Sequence of chain 1.A:
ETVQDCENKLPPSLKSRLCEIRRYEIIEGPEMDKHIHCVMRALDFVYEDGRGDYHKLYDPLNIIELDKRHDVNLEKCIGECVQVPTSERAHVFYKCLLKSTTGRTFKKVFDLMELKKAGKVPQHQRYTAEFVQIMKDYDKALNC

Binding-site contacts:
Ligand atom NE1 contacts residue PHE111 of chain 1.A at 4.0 Å.
Ligand atom CG contacts residue PHE111 of chain 1.A at 3.5 Å (hydrophobic).
Ligand atom CZ2 contacts residue ILE22 of chain 1.A at 3.6 Å (hydrophobic).
Ligand atom CB contacts residue GLU115 of chain 1.A at 3.6 Å.
Ligand atom CA contacts residue GLU115 of chain 1.A at 3.6 Å.
Ligand atom CA contacts residue TYR25 of chain 1.A at 3.4 Å (hydrophobic).
Ligand atom CD2 contacts residue ARG23 of chain 1.A at 4.1 Å.
Ligand atom CZ3 contacts residue HIS36 of chain 1.A at 3.7 Å.
Ligand atom CE3 contacts residue VAL4 of chain 1.A at 4.1 Å (hydrophobic).
Ligand atom NE1 contacts residue TYR25 of chain 1.A at 3.6 Å.
Ligand atom CZ3 contacts residue VAL40 of chain 1.A at 3.7 Å (hydrophobic).
Ligand atom CZ2 contacts residue ILE37 of chain 1.A at 3.6 Å (hydrophobic).
Ligand atom CD1 contacts residue ILE22 of chain 1.A at 3.6 Å (hydrophobic).
Ligand atom CD2 contacts residue PHE111 of chain 1.A at 3.7 Å (hydrophobic).
Ligand atom CH2 contacts residue VAL40 of chain 1.A at 3.7 Å (hydrophobic).
Ligand atom CA contacts residue PHE111 of chain 1.A at 3.9 Å (hydrophobic).
Ligand atom CD1 contacts residue ARG23 of chain 1.A at 3.8 Å.
Ligand atom N1 contacts residue ASP112 of chain 1.A at 2.9 Å (salt-bridge).
Ligand atom CE3 contacts residue ARG23 of chain 1.A at 3.9 Å.
Ligand atom CE2 contacts residue ILE22 of chain 1.A at 3.6 Å (hydrophobic).
Ligand atom CE2 contacts residue PHE111 of chain 1.A at 3.7 Å (hydrophobic).
Ligand atom CZ2 contacts residue TYR95 of chain 1.A at 3.6 Å (hydrophobic).
Ligand atom NE1 contacts residue TYR95 of chain 1.A at 3.0 Å (h-bond).
Ligand atom CH2 contacts residue ILE37 of chain 1.A at 3.6 Å (hydrophobic).
Ligand atom CB contacts residue PHE111 of chain 1.A at 3.9 Å (hydrophobic).
Ligand atom CH2 contacts residue ILE22 of chain 1.A at 3.6 Å (hydrophobic).
Ligand atom CD1 contacts residue PHE111 of chain 1.A at 3.9 Å (hydrophobic).
Ligand atom CB contacts residue ARG23 of chain 1.A at 3.6 Å.
Ligand atom N1 contacts residue TYR25 of chain 1.A at 4.1 Å.
Ligand atom CH2 contacts residue HIS36 of chain 1.A at 3.6 Å.
Ligand atom N1 contacts residue ARG23 of chain 1.A at 3.6 Å.
Ligand atom N1 contacts residue MET136 of chain 1.A at 3.5 Å (h-bond).
Ligand atom CD1 contacts residue TYR25 of chain 1.A at 3.4 Å (hydrophobic).
Ligand atom CE3 contacts residue GLU8 of chain 1.A at 3.9 Å.
Ligand atom CG contacts residue ARG23 of chain 1.A at 3.7 Å.
Ligand atom NE1 contacts residue ILE22 of chain 1.A at 3.2 Å (h-bond).
Ligand atom CA contacts residue ASP112 of chain 1.A at 3.2 Å.
Ligand atom CA contacts residue ARG23 of chain 1.A at 3.8 Å.
Ligand atom N1 contacts residue GLU115 of chain 1.A at 2.8 Å (salt-bridge).
Ligand atom CE2 contacts residue TYR95 of chain 1.A at 3.7 Å (hydrophobic).

A small-molecule ligand and the protein it binds are described below.
Small molecule (SMILES): NCCc1c[nH]c2ccccc12